Binding-site contacts:
Ligand atom N2 contacts residue GLY154 of chain 1.D at 3.4 Å (h-bond).
Ligand atom C1' contacts residue PHE117 of chain 1.D at 3.6 Å (hydrophobic).
Ligand atom PB contacts residue ASP187 of chain 1.D at 3.9 Å.
Ligand atom N7 contacts residue ARG74 of chain 1.D at 3.5 Å (salt-bridge).
Ligand atom O2B contacts residue ALA116 of chain 1.D at 3.9 Å.
Ligand atom C6' contacts residue PHE117 of chain 1.D at 3.9 Å (hydrophobic).
Ligand atom C5 contacts residue ARG74 of chain 1.D at 3.9 Å.
Ligand atom O2G contacts residue VAL113 of chain 1.D at 3.7 Å.
Ligand atom O1B contacts residue ALA116 of chain 1.D at 3.8 Å.
Ligand atom O3G contacts residue SER114 of chain 1.D at 3.5 Å.
Ligand atom C44 contacts residue MET186 of chain 1.D at 3.4 Å (hydrophobic).
Ligand atom PG contacts residue MG1 of chain 1.M at 3.6 Å.
Ligand atom O2A contacts residue MG1 of chain 1.M at 2.4 Å.
Ligand atom C4' contacts residue ASP187 of chain 1.D at 3.9 Å.
Ligand atom O3A contacts residue MG1 of chain 1.M at 3.5 Å.
Ligand atom O1B contacts residue ALA115 of chain 1.D at 3.7 Å.
Ligand atom O2A contacts residue ASP112 of chain 1.D at 3.3 Å (salt-bridge).
Ligand atom O3B contacts residue ALA115 of chain 1.D at 3.3 Å (h-bond).
Ligand atom PA contacts residue ASP187 of chain 1.D at 3.7 Å.
Ligand atom O5' contacts residue ASP187 of chain 1.D at 3.9 Å.
Ligand atom N1 contacts residue LEU76 of chain 1.D at 3.7 Å.
Ligand atom C2' contacts residue PHE117 of chain 1.D at 3.5 Å (hydrophobic).
Ligand atom O3G contacts residue ALA115 of chain 1.D at 3.7 Å.
Ligand atom O3' contacts residue PHE117 of chain 1.D at 3.5 Å (h-bond).
Ligand atom C5' contacts residue ASP187 of chain 1.D at 3.0 Å.
Ligand atom O2B contacts residue ALA115 of chain 1.D at 3.6 Å.
Ligand atom O2B contacts residue MG1 of chain 1.M at 1.8 Å.
Ligand atom O3B contacts residue MG1 of chain 1.M at 3.7 Å.
Ligand atom O2A contacts residue ASP187 of chain 1.D at 2.6 Å (salt-bridge).
Ligand atom O2B contacts residue VAL113 of chain 1.D at 2.8 Å (h-bond).
Ligand atom O2B contacts residue ASP187 of chain 1.D at 2.6 Å (salt-bridge).
Ligand atom PA contacts residue MG1 of chain 1.M at 3.5 Å.
Ligand atom PB contacts residue ALA115 of chain 1.D at 3.7 Å.
Ligand atom O2G contacts residue MG1 of chain 1.M at 2.4 Å.
Ligand atom O5' contacts residue ARG74 of chain 1.D at 3.8 Å.
Ligand atom C8 contacts residue ARG74 of chain 1.D at 3.5 Å.
Ligand atom O1G contacts residue LYS67 of chain 1.D at 3.2 Å (salt-bridge).
Ligand atom O1A contacts residue ARG74 of chain 1.D at 3.5 Å (salt-bridge).
Ligand atom PB contacts residue MG1 of chain 1.M at 3.1 Å.
Ligand atom O2G contacts residue ASP112 of chain 1.D at 3.6 Å (salt-bridge).

A small-molecule ligand and the protein it binds are described below.
Small molecule (SMILES): C=C1[C@H](COP(=O)(O)OP(=O)(O)OP(=O)(O)O)[C@@H](O)C[C@@H]1n1cnc2c(=O)nc(N)[nH]c21

Sequence of chain 1.D:
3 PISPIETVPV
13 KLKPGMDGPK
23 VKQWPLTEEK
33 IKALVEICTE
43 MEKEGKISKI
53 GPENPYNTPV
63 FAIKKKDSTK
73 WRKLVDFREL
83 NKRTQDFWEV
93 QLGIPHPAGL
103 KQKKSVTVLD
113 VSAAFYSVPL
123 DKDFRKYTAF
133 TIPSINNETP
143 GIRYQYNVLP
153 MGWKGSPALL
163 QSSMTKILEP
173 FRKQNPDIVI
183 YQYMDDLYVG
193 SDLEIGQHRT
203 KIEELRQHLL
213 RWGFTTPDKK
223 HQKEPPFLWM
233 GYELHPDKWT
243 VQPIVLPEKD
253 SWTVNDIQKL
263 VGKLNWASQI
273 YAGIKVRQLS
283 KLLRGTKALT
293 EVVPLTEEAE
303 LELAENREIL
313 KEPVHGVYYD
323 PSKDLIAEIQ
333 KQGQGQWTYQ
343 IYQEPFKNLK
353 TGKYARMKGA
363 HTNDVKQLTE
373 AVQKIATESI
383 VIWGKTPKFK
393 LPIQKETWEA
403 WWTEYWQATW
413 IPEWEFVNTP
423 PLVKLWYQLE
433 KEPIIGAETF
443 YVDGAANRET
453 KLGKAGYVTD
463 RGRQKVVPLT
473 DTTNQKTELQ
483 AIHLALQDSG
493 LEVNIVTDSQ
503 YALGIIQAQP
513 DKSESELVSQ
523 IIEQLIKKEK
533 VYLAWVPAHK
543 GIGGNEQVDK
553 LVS